Binding-site contacts:
Ligand atom O4 contacts residue LEU197 of chain 1.D at 3.3 Å.
Ligand atom O3 contacts residue VAL119 of chain 1.D at 3.9 Å.
Ligand atom O4 contacts residue THR198 of chain 1.D at 2.9 Å (h-bond).
Ligand atom C22 contacts residue ALA129 of chain 1.D at 3.8 Å (hydrophobic).
Ligand atom O4 contacts residue TRP208 of chain 1.D at 3.4 Å.
Ligand atom CL1 contacts residue VAL119 of chain 1.D at 3.9 Å.
Ligand atom N14 contacts residue THR199 of chain 1.D at 2.9 Å (h-bond).
Ligand atom O3 contacts residue TRP208 of chain 1.D at 3.7 Å.
Ligand atom O13 contacts residue GLN89 of chain 1.D at 3.1 Å (h-bond).
Ligand atom N18 contacts residue GLN89 of chain 1.D at 3.9 Å.
Ligand atom C2 contacts residue HIS91 of chain 1.D at 3.8 Å.
Ligand atom C12 contacts residue THR199 of chain 1.D at 3.8 Å.
Ligand atom O3 contacts residue HIS91 of chain 1.D at 3.4 Å.
Ligand atom N5 contacts residue HIS93 of chain 1.D at 3.4 Å (h-bond).
Ligand atom CL1 contacts residue VAL141 of chain 1.D at 3.4 Å.
Ligand atom C9 contacts residue THR199 of chain 1.D at 3.9 Å.
Ligand atom S1 contacts residue ZN1 of chain 1.S at 3.0 Å.
Ligand atom O3 contacts residue VAL141 of chain 1.D at 3.9 Å.
Ligand atom N5 contacts residue ZN1 of chain 1.S at 2.0 Å.
Ligand atom CL1 contacts residue LEU197 of chain 1.D at 3.9 Å.
Ligand atom C22 contacts residue SER130 of chain 1.D at 3.8 Å.
Ligand atom N5 contacts residue THR198 of chain 1.D at 2.8 Å (h-bond).
Ligand atom S1 contacts residue HIS91 of chain 1.D at 3.9 Å.
Ligand atom N5 contacts residue HIS91 of chain 1.D at 3.2 Å (h-bond).
Ligand atom C15 contacts residue THR199 of chain 1.D at 3.7 Å.
Ligand atom C21 contacts residue ALA129 of chain 1.D at 3.8 Å (hydrophobic).
Ligand atom C6 contacts residue LEU197 of chain 1.D at 3.7 Å (hydrophobic).
Ligand atom C16 contacts residue THR199 of chain 1.D at 3.8 Å.
Ligand atom S1 contacts residue THR198 of chain 1.D at 3.9 Å.
Ligand atom O3 contacts residue HIS117 of chain 1.D at 3.2 Å (h-bond).
Ligand atom C16 contacts residue TRP4 of chain 1.D at 3.5 Å (hydrophobic).
Ligand atom CL1 contacts residue VAL206 of chain 1.D at 3.9 Å.
Ligand atom C10 contacts residue HIS91 of chain 1.D at 3.5 Å.
Ligand atom N5 contacts residue HIS117 of chain 1.D at 3.4 Å (h-bond).
Ligand atom O3 contacts residue ZN1 of chain 1.S at 3.0 Å.
Ligand atom C8 contacts residue LEU197 of chain 1.D at 4.0 Å (hydrophobic).
Ligand atom S1 contacts residue HIS117 of chain 1.D at 3.9 Å.
Ligand atom C24 contacts residue SER133 of chain 1.D at 3.9 Å.
Ligand atom C10 contacts residue THR199 of chain 1.D at 3.7 Å.
Ligand atom C7 contacts residue LEU197 of chain 1.D at 3.8 Å (hydrophobic).

This small molecule binds to this protein.
Small molecule (SMILES): NS(=O)(=O)c1cc(C(=O)NCCO)c(NC2CCCCC2)cc1Cl

Sequence of chain 1.D:
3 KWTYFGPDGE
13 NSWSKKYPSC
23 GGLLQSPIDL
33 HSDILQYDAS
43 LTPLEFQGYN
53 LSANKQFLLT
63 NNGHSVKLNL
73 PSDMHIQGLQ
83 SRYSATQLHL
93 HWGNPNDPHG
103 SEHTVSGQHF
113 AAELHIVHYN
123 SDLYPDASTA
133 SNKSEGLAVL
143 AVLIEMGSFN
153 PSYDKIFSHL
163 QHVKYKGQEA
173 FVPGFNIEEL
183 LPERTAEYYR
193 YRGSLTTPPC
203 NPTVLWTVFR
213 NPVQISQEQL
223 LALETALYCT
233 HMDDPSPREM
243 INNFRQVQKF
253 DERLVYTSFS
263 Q